Sequence of chain 1.C:
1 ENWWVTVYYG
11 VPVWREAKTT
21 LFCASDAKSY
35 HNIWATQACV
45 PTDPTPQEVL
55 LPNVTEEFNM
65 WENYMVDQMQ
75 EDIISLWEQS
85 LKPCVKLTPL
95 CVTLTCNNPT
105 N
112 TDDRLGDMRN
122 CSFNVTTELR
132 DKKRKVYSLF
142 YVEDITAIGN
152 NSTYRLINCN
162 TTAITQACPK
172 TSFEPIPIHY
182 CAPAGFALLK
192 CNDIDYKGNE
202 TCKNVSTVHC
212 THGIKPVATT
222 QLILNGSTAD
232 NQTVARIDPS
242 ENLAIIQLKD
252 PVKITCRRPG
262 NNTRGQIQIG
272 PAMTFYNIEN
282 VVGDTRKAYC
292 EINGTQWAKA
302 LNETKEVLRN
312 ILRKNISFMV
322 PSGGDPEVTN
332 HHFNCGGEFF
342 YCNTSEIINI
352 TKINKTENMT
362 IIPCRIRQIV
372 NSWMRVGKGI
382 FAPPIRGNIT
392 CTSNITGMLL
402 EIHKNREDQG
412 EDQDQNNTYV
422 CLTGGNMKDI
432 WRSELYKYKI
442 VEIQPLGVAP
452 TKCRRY

This protein binds this small molecule.
Small molecule (SMILES): CC(=O)N[C@@H]1[C@@H](O)[C@H](O)[C@@H](CO)O[C@H]1O

Binding-site contacts:
Ligand atom C2 contacts residue ASN232 of chain 1.C at 2.4 Å.
Ligand atom O7 contacts residue ASN232 of chain 1.C at 4.3 Å.
Ligand atom O5 contacts residue ASN232 of chain 1.C at 2.4 Å (h-bond).
Ligand atom N2 contacts residue ASN232 of chain 1.C at 2.9 Å (h-bond).
Ligand atom O6 contacts residue GLN233 of chain 1.C at 3.6 Å (h-bond).
Ligand atom C3 contacts residue ASN232 of chain 1.C at 3.8 Å.
Ligand atom C7 contacts residue ASN232 of chain 1.C at 3.8 Å.
Ligand atom C8 contacts residue ILE195 of chain 1.C at 3.8 Å (hydrophobic).
Ligand atom C1 contacts residue ASN232 of chain 1.C at 1.4 Å.
Ligand atom C4 contacts residue ASN232 of chain 1.C at 4.2 Å.
Ligand atom C5 contacts residue ASN232 of chain 1.C at 3.7 Å.
Ligand atom O6 contacts residue ASN232 of chain 1.C at 4.0 Å.
Ligand atom O5 contacts residue GLN233 of chain 1.C at 4.2 Å.
Ligand atom C6 contacts residue GLN233 of chain 1.C at 4.3 Å.
Ligand atom C7 contacts residue ILE195 of chain 1.C at 4.3 Å (hydrophobic).